Binding-site contacts:
Ligand atom O5 contacts residue ASN528 of chain 1.A at 2.4 Å (h-bond).
Ligand atom N2 contacts residue ASN528 of chain 1.A at 2.9 Å (h-bond).
Ligand atom C4 contacts residue ASN528 of chain 1.A at 4.3 Å.
Ligand atom C5 contacts residue SER402 of chain 1.A at 4.5 Å.
Ligand atom O5 contacts residue SER402 of chain 1.A at 3.8 Å.
Ligand atom N2 contacts residue SER402 of chain 1.A at 4.3 Å.
Ligand atom C6 contacts residue SER402 of chain 1.A at 3.8 Å.
Ligand atom C3 contacts residue ASN528 of chain 1.A at 3.8 Å.
Ligand atom O3 contacts residue SER402 of chain 1.A at 3.3 Å.
Ligand atom O7 contacts residue ASP525 of chain 1.A at 3.6 Å.
Ligand atom O7 contacts residue ASN528 of chain 1.A at 4.3 Å.
Ligand atom C1 contacts residue ASN528 of chain 1.A at 1.4 Å.
Ligand atom O7 contacts residue SER527 of chain 1.A at 3.4 Å.
Ligand atom C2 contacts residue ASN528 of chain 1.A at 2.5 Å.
Ligand atom C7 contacts residue ASN528 of chain 1.A at 3.4 Å.
Ligand atom O7 contacts residue SER402 of chain 1.A at 3.8 Å.
Ligand atom C7 contacts residue SER527 of chain 1.A at 4.2 Å.
Ligand atom C8 contacts residue ASN528 of chain 1.A at 3.6 Å.
Ligand atom O6 contacts residue SER402 of chain 1.A at 3.7 Å.
Ligand atom C7 contacts residue SER402 of chain 1.A at 4.1 Å.
Ligand atom C5 contacts residue ASN528 of chain 1.A at 3.7 Å.

The small molecule below binds the protein below.
Small molecule (SMILES): CC(=O)N[C@H]1[C@H](O[C@H]2[C@H](O)[C@@H](NC(C)=O)CO[C@@H]2CO)O[C@H](CO)[C@@H](O[C@@H]2O[C@H](CO)[C@@H](O)[C@H](O)[C@@H]2O)[C@@H]1O

Sequence of chain 1.A:
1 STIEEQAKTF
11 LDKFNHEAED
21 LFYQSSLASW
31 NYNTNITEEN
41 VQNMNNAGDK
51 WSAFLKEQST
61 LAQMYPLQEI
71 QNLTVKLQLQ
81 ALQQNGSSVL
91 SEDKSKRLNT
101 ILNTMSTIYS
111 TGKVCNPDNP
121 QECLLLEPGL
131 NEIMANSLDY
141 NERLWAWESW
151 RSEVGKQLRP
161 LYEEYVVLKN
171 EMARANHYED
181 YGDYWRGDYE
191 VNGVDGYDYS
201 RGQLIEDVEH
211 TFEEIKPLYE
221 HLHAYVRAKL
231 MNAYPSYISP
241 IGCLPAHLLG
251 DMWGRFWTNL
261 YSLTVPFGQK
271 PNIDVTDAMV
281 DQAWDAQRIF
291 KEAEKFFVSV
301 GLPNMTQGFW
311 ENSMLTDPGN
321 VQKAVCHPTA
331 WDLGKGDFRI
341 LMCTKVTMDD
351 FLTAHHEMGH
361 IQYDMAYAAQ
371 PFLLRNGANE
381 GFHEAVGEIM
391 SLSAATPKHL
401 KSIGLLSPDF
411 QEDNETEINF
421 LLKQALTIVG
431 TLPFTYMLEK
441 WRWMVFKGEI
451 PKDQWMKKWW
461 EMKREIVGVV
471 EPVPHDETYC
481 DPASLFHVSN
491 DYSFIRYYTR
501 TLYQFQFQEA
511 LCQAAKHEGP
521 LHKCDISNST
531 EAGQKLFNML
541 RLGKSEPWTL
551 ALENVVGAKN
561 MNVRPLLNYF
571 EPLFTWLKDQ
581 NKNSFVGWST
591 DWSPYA